Sequence of chain 1.B:
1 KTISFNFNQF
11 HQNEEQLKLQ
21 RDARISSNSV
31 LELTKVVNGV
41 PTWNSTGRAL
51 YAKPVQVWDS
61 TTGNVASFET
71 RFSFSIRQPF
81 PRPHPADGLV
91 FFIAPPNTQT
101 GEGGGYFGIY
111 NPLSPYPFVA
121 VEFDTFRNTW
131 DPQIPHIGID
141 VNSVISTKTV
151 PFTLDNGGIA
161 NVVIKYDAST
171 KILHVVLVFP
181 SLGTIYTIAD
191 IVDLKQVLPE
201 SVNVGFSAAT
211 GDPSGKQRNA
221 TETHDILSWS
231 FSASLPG

This small molecule binds to this protein.
Small molecule (SMILES): CC(=O)N[C@H]1[C@H](O[C@H]2[C@H](O[C@@H]3O[C@@H](C)[C@@H](O)[C@@H](O)[C@@H]3O)[C@@H](NC(C)=O)CO[C@@H]2CO)O[C@H](CO)[C@@H](O)[C@@H]1O

Binding-site contacts:
Ligand atom O7 contacts residue ASN219 of chain 1.B at 4.4 Å.
Ligand atom C6 contacts residue ARG82 of chain 1.B at 4.5 Å.
Ligand atom O2 contacts residue ARG82 of chain 1.B at 2.6 Å (salt-bridge).
Ligand atom C8 contacts residue ASN219 of chain 1.B at 4.3 Å.
Ligand atom C8 contacts residue PRO83 of chain 1.B at 3.5 Å (hydrophobic).
Ligand atom N2 contacts residue ASN219 of chain 1.B at 2.8 Å (h-bond).
Ligand atom O5 contacts residue PHE80 of chain 1.B at 3.9 Å.
Ligand atom C1 contacts residue ARG82 of chain 1.B at 3.7 Å.
Ligand atom C4 contacts residue ASN219 of chain 1.B at 4.2 Å.
Ligand atom C5 contacts residue PHE80 of chain 1.B at 4.5 Å (hydrophobic).
Ligand atom C5 contacts residue ASN219 of chain 1.B at 3.7 Å.
Ligand atom C2 contacts residue ARG82 of chain 1.B at 3.7 Å.
Ligand atom C2 contacts residue ARG82 of chain 1.B at 4.0 Å.
Ligand atom O6 contacts residue ARG82 of chain 1.B at 3.4 Å (salt-bridge).
Ligand atom C8 contacts residue GLN217 of chain 1.B at 4.2 Å.
Ligand atom C2 contacts residue ASN219 of chain 1.B at 2.4 Å.
Ligand atom C6 contacts residue PHE80 of chain 1.B at 3.7 Å (hydrophobic).
Ligand atom C7 contacts residue ASN219 of chain 1.B at 3.7 Å.
Ligand atom N2 contacts residue PRO83 of chain 1.B at 4.3 Å.
Ligand atom O6 contacts residue PHE80 of chain 1.B at 3.5 Å.
Ligand atom C7 contacts residue PRO83 of chain 1.B at 3.9 Å (hydrophobic).
Ligand atom C7 contacts residue ARG82 of chain 1.B at 4.0 Å.
Ligand atom O7 contacts residue ARG82 of chain 1.B at 3.7 Å.
Ligand atom O5 contacts residue ARG82 of chain 1.B at 4.0 Å.
Ligand atom O5 contacts residue ASN219 of chain 1.B at 2.4 Å (h-bond).
Ligand atom N2 contacts residue ARG82 of chain 1.B at 4.1 Å.
Ligand atom C1 contacts residue ASN219 of chain 1.B at 1.4 Å.
Ligand atom O7 contacts residue PRO83 of chain 1.B at 4.4 Å.
Ligand atom C3 contacts residue ASN219 of chain 1.B at 3.8 Å.